Binding-site contacts:
Ligand atom C13 contacts residue GLU136 of chain 2.A at 3.9 Å.
Ligand atom N23 contacts residue GLY138 of chain 2.A at 2.9 Å (h-bond).
Ligand atom C12 contacts residue GLU136 of chain 2.A at 3.6 Å.
Ligand atom C4 contacts residue ILE64 of chain 2.A at 3.5 Å (hydrophobic).
Ligand atom N23 contacts residue LEU187 of chain 2.A at 3.5 Å.
Ligand atom C3 contacts residue ILE64 of chain 2.A at 3.6 Å (hydrophobic).
Ligand atom C13 contacts residue MET135 of chain 2.A at 3.6 Å (hydrophobic).
Ligand atom C2 contacts residue LEU187 of chain 2.A at 3.6 Å (hydrophobic).
Ligand atom C2 contacts residue GLY138 of chain 2.A at 3.4 Å.
Ligand atom C14 contacts residue ILE119 of chain 2.A at 4.0 Å (hydrophobic).
Ligand atom N24 contacts residue CYS137 of chain 2.A at 3.6 Å.
Ligand atom C2 contacts residue ILE64 of chain 2.A at 3.5 Å (hydrophobic).
Ligand atom C14 contacts residue MET135 of chain 2.A at 3.7 Å (hydrophobic).
Ligand atom C13 contacts residue ILE119 of chain 2.A at 3.4 Å (hydrophobic).
Ligand atom N24 contacts residue ALA84 of chain 2.A at 3.2 Å.
Ligand atom N23 contacts residue CYS137 of chain 2.A at 3.8 Å.
Ligand atom C6 contacts residue ILE64 of chain 2.A at 3.1 Å (hydrophobic).
Ligand atom C1 contacts residue GLY138 of chain 2.A at 4.0 Å.
Ligand atom N24 contacts residue GLY138 of chain 2.A at 3.5 Å (h-bond).
Ligand atom C1 contacts residue ILE64 of chain 2.A at 3.3 Å (hydrophobic).
Ligand atom N23 contacts residue ALA84 of chain 2.A at 4.0 Å.
Ligand atom C12 contacts residue LEU187 of chain 2.A at 3.9 Å (hydrophobic).
Ligand atom C5 contacts residue LEU187 of chain 2.A at 4.0 Å (hydrophobic).
Ligand atom C13 contacts residue ALA84 of chain 2.A at 3.9 Å (hydrophobic).
Ligand atom C3 contacts residue LEU187 of chain 2.A at 3.2 Å (hydrophobic).
Ligand atom C11 contacts residue LEU187 of chain 2.A at 3.9 Å (hydrophobic).
Ligand atom C21 contacts residue ILE64 of chain 2.A at 4.0 Å (hydrophobic).
Ligand atom C12 contacts residue ILE119 of chain 2.A at 3.8 Å (hydrophobic).
Ligand atom C4 contacts residue LEU187 of chain 2.A at 3.5 Å (hydrophobic).
Ligand atom C15 contacts residue 7PE1 of chain 2.C at 3.9 Å.
Ligand atom C14 contacts residue 7PE1 of chain 2.C at 3.7 Å.
Ligand atom C20 contacts residue LEU187 of chain 2.A at 4.0 Å (hydrophobic).
Ligand atom C21 contacts residue GLY138 of chain 2.A at 4.1 Å.
Ligand atom C5 contacts residue ILE64 of chain 2.A at 3.2 Å (hydrophobic).
Ligand atom N24 contacts residue GLU136 of chain 2.A at 2.8 Å (salt-bridge).
Ligand atom N23 contacts residue GLU136 of chain 2.A at 3.9 Å.
Ligand atom C16 contacts residue VAL72 of chain 2.A at 4.0 Å (hydrophobic).
Ligand atom N24 contacts residue LEU187 of chain 2.A at 3.6 Å.
Ligand atom C12 contacts residue ALA84 of chain 2.A at 3.6 Å (hydrophobic).
Ligand atom C21 contacts residue LEU187 of chain 2.A at 3.5 Å (hydrophobic).

Sequence of chain 2.A:
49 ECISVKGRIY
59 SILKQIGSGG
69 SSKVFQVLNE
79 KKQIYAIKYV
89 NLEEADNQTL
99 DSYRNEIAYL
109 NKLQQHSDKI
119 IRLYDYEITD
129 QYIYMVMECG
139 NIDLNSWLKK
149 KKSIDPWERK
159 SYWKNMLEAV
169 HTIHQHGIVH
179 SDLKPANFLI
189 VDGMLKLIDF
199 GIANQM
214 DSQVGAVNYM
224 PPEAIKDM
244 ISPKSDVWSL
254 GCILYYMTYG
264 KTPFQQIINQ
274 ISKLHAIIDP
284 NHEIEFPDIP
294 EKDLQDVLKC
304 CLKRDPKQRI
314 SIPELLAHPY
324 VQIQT

A protein and the small-molecule ligand that binds it are described below.
Small molecule (SMILES): O=C1c2ccccc2-c2n[nH]c3cccc1c23